Sequence of chain 1.B:
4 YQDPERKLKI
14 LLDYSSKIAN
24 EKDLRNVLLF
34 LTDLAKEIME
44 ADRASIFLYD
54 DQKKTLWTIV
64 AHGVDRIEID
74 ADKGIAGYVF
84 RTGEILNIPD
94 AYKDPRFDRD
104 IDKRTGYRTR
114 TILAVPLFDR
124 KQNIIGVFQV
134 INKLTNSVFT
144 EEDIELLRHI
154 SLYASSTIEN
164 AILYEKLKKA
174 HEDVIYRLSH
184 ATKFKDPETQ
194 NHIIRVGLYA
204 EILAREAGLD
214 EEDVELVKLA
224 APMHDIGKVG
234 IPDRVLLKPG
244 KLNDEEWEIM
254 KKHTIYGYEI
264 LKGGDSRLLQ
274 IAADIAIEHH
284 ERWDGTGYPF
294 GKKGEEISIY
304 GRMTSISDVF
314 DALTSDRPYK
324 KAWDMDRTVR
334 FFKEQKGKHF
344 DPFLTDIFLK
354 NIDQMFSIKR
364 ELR

Binding-site contacts:
Ligand atom O4' contacts residue ALA315 of chain 1.B at 3.9 Å.
Ligand atom O5' contacts residue ALA315 of chain 1.B at 4.0 Å.
Ligand atom O4' contacts residue VAL312 of chain 1.B at 3.9 Å.
Ligand atom C8 contacts residue ALA315 of chain 1.B at 3.8 Å (hydrophobic).
Ligand atom N1 contacts residue LEU316 of chain 1.B at 4.0 Å.
Ligand atom N11 contacts residue GLY243 of chain 1.B at 2.7 Å (h-bond).
Ligand atom O11 contacts residue TYR291 of chain 1.B at 2.7 Å (h-bond).
Ligand atom C4 contacts residue LEU316 of chain 1.B at 3.9 Å (hydrophobic).
Ligand atom C61 contacts residue GLY243 of chain 1.B at 3.5 Å.
Ligand atom C1' contacts residue VAL312 of chain 1.B at 4.0 Å (hydrophobic).
Ligand atom N11 contacts residue LEU245 of chain 1.B at 3.6 Å.
Ligand atom O11 contacts residue TRP250 of chain 1.B at 3.5 Å.
Ligand atom O1P contacts residue ALA315 of chain 1.B at 3.5 Å.
Ligand atom C6 contacts residue LEU316 of chain 1.B at 3.7 Å (hydrophobic).
Ligand atom N21 contacts residue GLY243 of chain 1.B at 3.6 Å.
Ligand atom P11 contacts residue TRP250 of chain 1.B at 4.0 Å.
Ligand atom O61 contacts residue LYS244 of chain 1.B at 4.0 Å.
Ligand atom O6 contacts residue ARG320 of chain 1.B at 3.2 Å (salt-bridge).
Ligand atom C81 contacts residue TRP250 of chain 1.B at 3.8 Å (hydrophobic).
Ligand atom N21 contacts residue LYS241 of chain 1.B at 3.2 Å (salt-bridge).
Ligand atom N2 contacts residue PHE334 of chain 1.B at 3.6 Å.
Ligand atom C6 contacts residue ARG320 of chain 1.B at 3.9 Å.
Ligand atom O21 contacts residue TRP250 of chain 1.B at 4.0 Å.
Ligand atom O61 contacts residue GLY243 of chain 1.B at 3.4 Å (h-bond).
Ligand atom O6 contacts residue LYS323 of chain 1.B at 3.8 Å.
Ligand atom N7 contacts residue ARG320 of chain 1.B at 3.3 Å (salt-bridge).
Ligand atom O2A contacts residue LYS231 of chain 1.B at 3.8 Å.
Ligand atom C5 contacts residue LEU316 of chain 1.B at 3.6 Å (hydrophobic).
Ligand atom C21 contacts residue LEU245 of chain 1.B at 3.8 Å (hydrophobic).
Ligand atom C5A contacts residue HIS283 of chain 1.B at 3.5 Å.
Ligand atom N21 contacts residue LEU245 of chain 1.B at 3.9 Å.
Ligand atom O3' contacts residue HIS283 of chain 1.B at 3.6 Å.
Ligand atom O11 contacts residue HIS283 of chain 1.B at 3.4 Å (h-bond).
Ligand atom P11 contacts residue TYR291 of chain 1.B at 4.1 Å.
Ligand atom C21 contacts residue GLY243 of chain 1.B at 3.6 Å.
Ligand atom C5A contacts residue TYR291 of chain 1.B at 3.9 Å (hydrophobic).
Ligand atom O2' contacts residue HIS342 of chain 1.B at 3.5 Å (h-bond).
Ligand atom P11 contacts residue HIS283 of chain 1.B at 4.0 Å.
Ligand atom C5' contacts residue ASP311 of chain 1.B at 3.6 Å.
Ligand atom O2' contacts residue VAL312 of chain 1.B at 3.9 Å.

The small molecule below binds the protein below.
Small molecule (SMILES): Nc1nc2c(ncn2[C@@H]2O[C@@H]3CO[P](=O)(O)O[C@H]4[C@@H](O)[C@H](n5cnc6c(=O)[nH]c(N)nc65)O[C@@H]4CO[P](=O)(O)O[C@H]3[C@H]2O)c(=O)[nH]1